This small molecule binds to this protein.
Small molecule (SMILES): Nc1nc2c(ncn2[C@@H]2O[C@H](CO[P](=O)(O)C[P](=O)(O)OP(=O)(O)O)[C@@H](O)[C@H]2O)c(=O)[nH]1

Binding-site contacts:
Ligand atom PB contacts residue THR143 of chain 1.P at 3.3 Å.
Ligand atom O2B contacts residue GLN11 of chain 1.P at 3.2 Å (h-bond).
Ligand atom O3B contacts residue MG1 of chain 1.XA at 3.8 Å.
Ligand atom C6 contacts residue GLN15 of chain 1.P at 3.6 Å.
Ligand atom PB contacts residue GLY10 of chain 1.P at 3.9 Å.
Ligand atom C4' contacts residue SER138 of chain 1.P at 3.2 Å.
Ligand atom N1 contacts residue ASN226 of chain 1.P at 2.7 Å (h-bond).
Ligand atom O1A contacts residue GLN11 of chain 1.P at 3.5 Å (h-bond).
Ligand atom N2 contacts residue ASN204 of chain 1.P at 2.6 Å (h-bond).
Ligand atom C6 contacts residue TYR222 of chain 1.P at 3.7 Å (hydrophobic).
Ligand atom PB contacts residue MG1 of chain 1.XA at 3.7 Å.
Ligand atom C2 contacts residue ASN204 of chain 1.P at 3.4 Å.
Ligand atom O2A contacts residue GLN11 of chain 1.P at 3.1 Å.
Ligand atom N2 contacts residue ASN226 of chain 1.P at 2.9 Å (h-bond).
Ligand atom C2 contacts residue ASN226 of chain 1.P at 3.6 Å.
Ligand atom O1A contacts residue CYS12 of chain 1.P at 3.3 Å (h-bond).
Ligand atom O3G contacts residue GLY142 of chain 1.P at 3.0 Å (h-bond).
Ligand atom O3B contacts residue THR143 of chain 1.P at 3.1 Å (h-bond).
Ligand atom O6 contacts residue TYR222 of chain 1.P at 3.8 Å.
Ligand atom C6 contacts residue ASN226 of chain 1.P at 3.3 Å.
Ligand atom N3 contacts residue VAL169 of chain 1.P at 3.8 Å.
Ligand atom O6 contacts residue ASN226 of chain 1.P at 3.1 Å (h-bond).
Ligand atom N3 contacts residue ASN204 of chain 1.P at 3.0 Å (h-bond).
Ligand atom O3' contacts residue GLU181 of chain 1.P at 3.3 Å (salt-bridge).
Ligand atom O1G contacts residue THR143 of chain 1.P at 3.4 Å.
Ligand atom N1 contacts residue TYR222 of chain 1.P at 3.2 Å.
Ligand atom O1G contacts residue ALA97 of chain 1.P at 3.0 Å (h-bond).
Ligand atom O3B contacts residue GLY142 of chain 1.P at 3.5 Å (h-bond).
Ligand atom O3G contacts residue ASN99 of chain 1.P at 2.9 Å (h-bond).
Ligand atom O4' contacts residue SER138 of chain 1.P at 3.3 Å (h-bond).
Ligand atom O2B contacts residue GLY10 of chain 1.P at 3.7 Å.
Ligand atom O1B contacts residue THR143 of chain 1.P at 2.7 Å (h-bond).
Ligand atom O1B contacts residue GLY144 of chain 1.P at 2.7 Å (h-bond).
Ligand atom O2G contacts residue MG1 of chain 1.XA at 2.5 Å.
Ligand atom C2 contacts residue TYR222 of chain 1.P at 3.6 Å (hydrophobic).
Ligand atom O1B contacts residue GLY10 of chain 1.P at 3.2 Å.
Ligand atom PG contacts residue GLY142 of chain 1.P at 3.9 Å.
Ligand atom O2B contacts residue MG1 of chain 1.XA at 2.4 Å.
Ligand atom O6 contacts residue GLN15 of chain 1.P at 2.5 Å (h-bond).
Ligand atom PG contacts residue MG1 of chain 1.XA at 3.5 Å.

Sequence of chain 1.P:
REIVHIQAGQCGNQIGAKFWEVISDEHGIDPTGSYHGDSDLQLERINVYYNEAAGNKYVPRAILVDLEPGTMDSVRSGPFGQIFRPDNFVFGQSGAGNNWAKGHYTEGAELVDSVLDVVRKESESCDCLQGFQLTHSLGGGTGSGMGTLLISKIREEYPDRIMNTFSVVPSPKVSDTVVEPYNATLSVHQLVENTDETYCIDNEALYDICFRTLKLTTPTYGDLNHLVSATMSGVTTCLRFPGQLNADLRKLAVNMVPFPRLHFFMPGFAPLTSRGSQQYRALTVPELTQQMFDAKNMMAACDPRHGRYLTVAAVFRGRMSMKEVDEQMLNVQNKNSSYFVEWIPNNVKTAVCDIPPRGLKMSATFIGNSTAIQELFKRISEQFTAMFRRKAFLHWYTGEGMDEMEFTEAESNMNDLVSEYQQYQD